Binding-site contacts:
Ligand atom CAG contacts residue PRO301 of chain 1.A at 3.9 Å (hydrophobic).
Ligand atom NAN contacts residue GLY88 of chain 1.A at 3.9 Å.
Ligand atom CAI contacts residue PGO1 of chain 1.I at 3.7 Å.
Ligand atom CAV contacts residue ALA38 of chain 1.A at 3.9 Å (hydrophobic).
Ligand atom NAM contacts residue LEU87 of chain 1.A at 3.0 Å (h-bond).
Ligand atom CAX contacts residue LEU87 of chain 1.A at 3.7 Å (hydrophobic).
Ligand atom CAF contacts residue ILE17 of chain 1.A at 3.9 Å (hydrophobic).
Ligand atom CAU contacts residue ASN21 of chain 1.A at 4.0 Å.
Ligand atom CAV contacts residue GLU85 of chain 1.A at 3.9 Å.
Ligand atom NAM contacts residue LEU86 of chain 1.A at 3.9 Å.
Ligand atom CAE contacts residue GLY88 of chain 1.A at 3.4 Å.
Ligand atom CAJ contacts residue LEU25 of chain 1.A at 4.0 Å (hydrophobic).
Ligand atom CAX contacts residue LEU86 of chain 1.A at 3.9 Å (hydrophobic).
Ligand atom CAT contacts residue PGO1 of chain 1.I at 3.8 Å.
Ligand atom SAQ contacts residue LEU137 of chain 1.A at 4.0 Å.
Ligand atom CAH contacts residue PGO1 of chain 1.I at 3.9 Å.
Ligand atom CAX contacts residue LEU137 of chain 1.A at 3.9 Å (hydrophobic).
Ligand atom CAR contacts residue ILE152 of chain 1.A at 3.9 Å (hydrophobic).
Ligand atom NAC contacts residue GLU85 of chain 1.A at 2.9 Å (salt-bridge).
Ligand atom CAS contacts residue LEU87 of chain 1.A at 3.6 Å (hydrophobic).
Ligand atom NAN contacts residue LEU87 of chain 1.A at 2.9 Å (h-bond).
Ligand atom NAM contacts residue GLU85 of chain 1.A at 4.0 Å.
Ligand atom OAP contacts residue ASN21 of chain 1.A at 3.1 Å (h-bond).
Ligand atom NAC contacts residue LEU84 of chain 1.A at 4.0 Å.
Ligand atom CAK contacts residue PGO1 of chain 1.I at 4.0 Å.
Ligand atom NAM contacts residue LEU137 of chain 1.A at 3.9 Å.
Ligand atom CAW contacts residue LEU25 of chain 1.A at 3.9 Å (hydrophobic).
Ligand atom CAK contacts residue ILE152 of chain 1.A at 3.6 Å (hydrophobic).
Ligand atom CAV contacts residue LEU87 of chain 1.A at 4.0 Å (hydrophobic).
Ligand atom OAD contacts residue LEU84 of chain 1.A at 3.7 Å.
Ligand atom CAH contacts residue GLY18 of chain 1.A at 4.0 Å.
Ligand atom CAT contacts residue PRO301 of chain 1.A at 3.9 Å (hydrophobic).
Ligand atom CAA contacts residue PRO299 of chain 1.A at 3.7 Å (hydrophobic).
Ligand atom NAC contacts residue ALA38 of chain 1.A at 3.9 Å.
Ligand atom CAL contacts residue LEU25 of chain 1.A at 3.6 Å (hydrophobic).
Ligand atom NAN contacts residue LEU86 of chain 1.A at 3.6 Å.
Ligand atom CAW contacts residue ILE152 of chain 1.A at 3.9 Å (hydrophobic).
Ligand atom SAQ contacts residue LEU25 of chain 1.A at 3.7 Å.
Ligand atom CAE contacts residue LEU87 of chain 1.A at 3.5 Å (hydrophobic).
Ligand atom CAB contacts residue ASN21 of chain 1.A at 2.9 Å.

A protein and the small-molecule ligand that binds it are described below.
Small molecule (SMILES): COc1ccc(/N=c2/[nH]c(N)c(C(=O)c3ccc(OC)cc3)s2)cc1

Sequence of chain 1.A:
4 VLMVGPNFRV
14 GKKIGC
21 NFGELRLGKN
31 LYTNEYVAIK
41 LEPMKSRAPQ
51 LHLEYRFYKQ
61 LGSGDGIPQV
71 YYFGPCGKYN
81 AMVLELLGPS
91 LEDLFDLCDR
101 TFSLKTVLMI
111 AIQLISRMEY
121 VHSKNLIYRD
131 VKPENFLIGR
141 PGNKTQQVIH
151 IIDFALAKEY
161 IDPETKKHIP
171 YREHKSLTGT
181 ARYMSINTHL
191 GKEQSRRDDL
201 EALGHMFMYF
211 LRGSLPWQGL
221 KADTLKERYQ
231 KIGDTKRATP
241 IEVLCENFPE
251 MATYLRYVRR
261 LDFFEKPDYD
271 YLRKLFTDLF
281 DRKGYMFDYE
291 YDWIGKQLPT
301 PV